The small molecule below binds the protein below.
Small molecule (SMILES): CC(=O)N[C@@H]1[C@@H](O)[C@H](O)[C@@H](CO)O[C@H]1O

Sequence of chain 22.A:
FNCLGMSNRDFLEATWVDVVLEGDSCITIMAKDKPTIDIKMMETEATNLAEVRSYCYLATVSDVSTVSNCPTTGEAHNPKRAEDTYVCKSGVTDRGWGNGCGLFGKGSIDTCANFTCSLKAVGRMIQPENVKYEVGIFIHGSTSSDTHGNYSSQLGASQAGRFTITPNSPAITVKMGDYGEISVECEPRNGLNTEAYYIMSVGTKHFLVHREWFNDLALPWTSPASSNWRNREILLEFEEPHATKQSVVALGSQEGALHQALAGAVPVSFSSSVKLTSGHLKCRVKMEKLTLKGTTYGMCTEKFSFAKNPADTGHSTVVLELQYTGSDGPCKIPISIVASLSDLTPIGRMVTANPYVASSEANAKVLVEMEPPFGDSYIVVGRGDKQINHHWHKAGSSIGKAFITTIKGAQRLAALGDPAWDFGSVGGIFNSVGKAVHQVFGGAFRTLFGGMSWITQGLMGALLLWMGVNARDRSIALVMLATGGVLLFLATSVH

Binding-site contacts:
Ligand atom C1 contacts residue ASN154 of chain 22.A at 1.4 Å.
Ligand atom C5 contacts residue ASN154 of chain 22.A at 3.6 Å.
Ligand atom O5 contacts residue ASN154 of chain 22.A at 2.4 Å (h-bond).
Ligand atom N2 contacts residue SER156 of chain 22.A at 4.2 Å.
Ligand atom O5 contacts residue SER156 of chain 22.A at 3.9 Å.
Ligand atom C2 contacts residue SER156 of chain 22.A at 4.3 Å.
Ligand atom O7 contacts residue ASN154 of chain 22.A at 3.6 Å.
Ligand atom C1 contacts residue SER156 of chain 22.A at 3.3 Å.
Ligand atom C8 contacts residue ASN154 of chain 22.A at 3.9 Å.
Ligand atom C7 contacts residue ASN154 of chain 22.A at 3.4 Å.
Ligand atom C3 contacts residue ASN154 of chain 22.A at 3.9 Å.
Ligand atom N2 contacts residue ASN154 of chain 22.A at 3.0 Å (h-bond).
Ligand atom C4 contacts residue ASN154 of chain 22.A at 4.2 Å.
Ligand atom C2 contacts residue ASN154 of chain 22.A at 2.5 Å.
Ligand atom C5 contacts residue SER156 of chain 22.A at 3.9 Å.